Binding-site contacts:
Ligand atom C7 contacts residue ASN332 of chain 1.B at 3.1 Å.
Ligand atom C2 contacts residue ARG85 of chain 1.E at 4.4 Å.
Ligand atom C4 contacts residue ASN332 of chain 1.B at 4.2 Å.
Ligand atom O5 contacts residue ARG85 of chain 1.E at 2.9 Å (salt-bridge).
Ligand atom C3 contacts residue ASN332 of chain 1.B at 3.8 Å.
Ligand atom O4 contacts residue NAG1 of chain 1.V at 3.6 Å (h-bond).
Ligand atom O4 contacts residue ARG85 of chain 1.E at 4.4 Å.
Ligand atom O7 contacts residue ASN332 of chain 1.B at 3.0 Å (h-bond).
Ligand atom O6 contacts residue NAG1 of chain 1.V at 4.1 Å.
Ligand atom O2 contacts residue ARG85 of chain 1.E at 3.6 Å (salt-bridge).
Ligand atom O7 contacts residue ASN355 of chain 1.B at 3.7 Å.
Ligand atom N2 contacts residue ASN332 of chain 1.B at 2.8 Å (h-bond).
Ligand atom O7 contacts residue SER357 of chain 1.B at 3.2 Å (h-bond).
Ligand atom C6 contacts residue ARG85 of chain 1.E at 4.3 Å.
Ligand atom O3 contacts residue NAG2 of chain 1.V at 4.1 Å.
Ligand atom O3 contacts residue NAG1 of chain 1.V at 4.2 Å.
Ligand atom C1 contacts residue NAG2 of chain 1.V at 3.9 Å.
Ligand atom O4 contacts residue NAG2 of chain 1.V at 3.6 Å.
Ligand atom N2 contacts residue NAG2 of chain 1.V at 3.5 Å (h-bond).
Ligand atom O6 contacts residue GLY66 of chain 1.E at 4.4 Å.
Ligand atom C8 contacts residue NAG2 of chain 1.V at 4.4 Å.
Ligand atom C4 contacts residue NAG1 of chain 1.V at 4.0 Å.
Ligand atom C8 contacts residue ASN332 of chain 1.B at 4.3 Å.
Ligand atom O5 contacts residue ASN332 of chain 1.B at 2.4 Å (h-bond).
Ligand atom C3 contacts residue NAG2 of chain 1.V at 4.2 Å.
Ligand atom O7 contacts residue NAG1 of chain 1.V at 4.3 Å.
Ligand atom C2 contacts residue ASN332 of chain 1.B at 2.4 Å.
Ligand atom C1 contacts residue ARG85 of chain 1.E at 3.5 Å.
Ligand atom O6 contacts residue ARG85 of chain 1.E at 3.6 Å (salt-bridge).
Ligand atom C2 contacts residue NAG2 of chain 1.V at 3.2 Å.
Ligand atom C1 contacts residue ASN332 of chain 1.B at 1.4 Å.
Ligand atom C5 contacts residue ASN332 of chain 1.B at 3.7 Å.
Ligand atom C7 contacts residue NAG2 of chain 1.V at 3.4 Å.
Ligand atom C5 contacts residue ARG85 of chain 1.E at 4.1 Å.
Ligand atom C7 contacts residue SER357 of chain 1.B at 4.4 Å.
Ligand atom O5 contacts residue NAG2 of chain 1.V at 4.4 Å.
Ligand atom O7 contacts residue NAG2 of chain 1.V at 3.0 Å (h-bond).

Sequence of chain 1.E:
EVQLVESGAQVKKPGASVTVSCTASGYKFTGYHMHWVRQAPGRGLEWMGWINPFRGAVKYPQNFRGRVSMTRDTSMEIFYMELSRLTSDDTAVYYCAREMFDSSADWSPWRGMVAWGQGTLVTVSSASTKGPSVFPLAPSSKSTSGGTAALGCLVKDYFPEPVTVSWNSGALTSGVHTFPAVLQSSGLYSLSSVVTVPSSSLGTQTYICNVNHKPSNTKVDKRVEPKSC

A protein and the small-molecule ligand that binds it are described below.
Small molecule (SMILES): CC(=O)N[C@H]1[C@H](O[C@H]2[C@H](O)[C@@H](NC(C)=O)CO[C@@H]2CO)O[C@H](CO)[C@@H](O[C@@H]2O[C@H](CO[C@H]3O[C@H](CO[C@H]4O[C@H](CO)[C@@H](O)[C@H](O)[C@@H]4O)[C@@H](O)[C@H](O[C@H]4O[C@H](CO)[C@@H](O)[C@H](O)[C@@H]4O)[C@@H]3O)[C@@H](O)[C@H](O[C@H]3O[C@H](CO)[C@@H](O)[C@H](O)[C@@H]3O)[C@@H]2O)[C@@H]1O

Sequence of chain 1.B:
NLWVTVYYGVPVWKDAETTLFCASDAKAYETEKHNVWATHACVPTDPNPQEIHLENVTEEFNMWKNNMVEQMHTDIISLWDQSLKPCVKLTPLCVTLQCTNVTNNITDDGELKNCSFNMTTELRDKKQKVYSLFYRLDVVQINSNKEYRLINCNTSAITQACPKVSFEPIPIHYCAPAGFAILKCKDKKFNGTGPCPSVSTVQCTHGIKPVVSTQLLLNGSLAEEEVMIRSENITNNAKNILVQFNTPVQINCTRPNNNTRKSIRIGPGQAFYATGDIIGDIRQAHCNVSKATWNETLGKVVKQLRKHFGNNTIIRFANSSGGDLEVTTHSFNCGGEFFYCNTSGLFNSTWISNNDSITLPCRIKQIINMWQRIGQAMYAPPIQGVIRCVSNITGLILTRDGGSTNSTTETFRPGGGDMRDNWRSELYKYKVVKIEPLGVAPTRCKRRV